This protein binds this small molecule.
Small molecule (SMILES): C[C@H](C(=O)O)c1ccc(-c2ccccc2)c(F)c1

Sequence of chain 1.B:
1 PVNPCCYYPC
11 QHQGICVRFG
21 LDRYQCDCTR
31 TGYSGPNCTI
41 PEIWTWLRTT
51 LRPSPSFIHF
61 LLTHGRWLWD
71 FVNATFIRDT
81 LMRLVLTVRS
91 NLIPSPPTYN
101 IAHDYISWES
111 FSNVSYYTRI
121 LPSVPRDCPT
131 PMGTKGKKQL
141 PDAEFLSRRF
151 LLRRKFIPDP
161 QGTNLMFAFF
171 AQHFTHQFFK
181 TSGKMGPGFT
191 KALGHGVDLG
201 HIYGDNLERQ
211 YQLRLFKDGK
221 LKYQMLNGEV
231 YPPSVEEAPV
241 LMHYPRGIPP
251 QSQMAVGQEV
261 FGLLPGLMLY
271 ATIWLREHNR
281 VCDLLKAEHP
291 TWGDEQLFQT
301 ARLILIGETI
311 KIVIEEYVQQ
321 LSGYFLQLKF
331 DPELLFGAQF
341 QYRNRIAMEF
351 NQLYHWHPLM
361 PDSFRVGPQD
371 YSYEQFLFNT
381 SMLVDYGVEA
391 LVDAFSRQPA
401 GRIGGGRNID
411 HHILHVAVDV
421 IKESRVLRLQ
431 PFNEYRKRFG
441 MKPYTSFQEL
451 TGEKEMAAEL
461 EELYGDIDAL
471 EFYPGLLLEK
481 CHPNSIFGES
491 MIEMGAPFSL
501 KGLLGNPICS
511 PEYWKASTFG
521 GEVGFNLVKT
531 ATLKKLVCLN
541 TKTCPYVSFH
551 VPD

Binding-site contacts:
Ligand atom C2 contacts residue LEU321 of chain 1.B at 3.7 Å (hydrophobic).
Ligand atom C14 contacts residue TYR324 of chain 1.B at 3.7 Å (hydrophobic).
Ligand atom C11 contacts residue VAL318 of chain 1.B at 3.7 Å (hydrophobic).
Ligand atom C4 contacts residue SER499 of chain 1.B at 3.9 Å.
Ligand atom C12 contacts residue TYR324 of chain 1.B at 3.5 Å (hydrophobic).
Ligand atom C3 contacts residue SER499 of chain 1.B at 3.7 Å.
Ligand atom C contacts residue GLY495 of chain 1.B at 3.7 Å.
Ligand atom C5 contacts residue TYR354 of chain 1.B at 3.8 Å (hydrophobic).
Ligand atom C14 contacts residue ALA496 of chain 1.B at 3.9 Å (hydrophobic).
Ligand atom O contacts residue LEU500 of chain 1.B at 3.9 Å.
Ligand atom C9 contacts residue ALA496 of chain 1.B at 3.9 Å (hydrophobic).
Ligand atom C11 contacts residue ALA496 of chain 1.B at 3.6 Å (hydrophobic).
Ligand atom O1 contacts residue TYR324 of chain 1.B at 2.7 Å (h-bond).
Ligand atom C6 contacts residue ALA496 of chain 1.B at 3.9 Å (hydrophobic).
Ligand atom C10 contacts residue VAL318 of chain 1.B at 3.5 Å (hydrophobic).
Ligand atom C1 contacts residue ALA496 of chain 1.B at 3.7 Å (hydrophobic).
Ligand atom C4 contacts residue TYR354 of chain 1.B at 3.4 Å (hydrophobic).
Ligand atom C10 contacts residue ALA496 of chain 1.B at 3.6 Å (hydrophobic).
Ligand atom C1 contacts residue GLY495 of chain 1.B at 3.6 Å.
Ligand atom C3 contacts residue LEU321 of chain 1.B at 3.6 Å (hydrophobic).
Ligand atom C9 contacts residue VAL318 of chain 1.B at 3.9 Å (hydrophobic).
Ligand atom C contacts residue TRP356 of chain 1.B at 3.8 Å (hydrophobic).
Ligand atom C1 contacts residue MET491 of chain 1.B at 3.8 Å (hydrophobic).
Ligand atom C contacts residue MET491 of chain 1.B at 3.9 Å (hydrophobic).
Ligand atom O1 contacts residue ILE492 of chain 1.B at 4.0 Å.
Ligand atom C13 contacts residue TYR324 of chain 1.B at 3.9 Å (hydrophobic).
Ligand atom O1 contacts residue ARG89 of chain 1.B at 2.9 Å (salt-bridge).
Ligand atom O contacts residue VAL85 of chain 1.B at 3.5 Å.
Ligand atom C4 contacts residue LEU321 of chain 1.B at 3.9 Å (hydrophobic).
Ligand atom F contacts residue SER499 of chain 1.B at 3.2 Å.
Ligand atom C14 contacts residue ARG89 of chain 1.B at 3.6 Å.
Ligand atom F contacts residue LEU500 of chain 1.B at 3.9 Å.
Ligand atom O contacts residue ARG89 of chain 1.B at 3.0 Å (salt-bridge).
Ligand atom C4 contacts residue TRP356 of chain 1.B at 3.9 Å (hydrophobic).
Ligand atom O contacts residue ALA496 of chain 1.B at 3.5 Å.
Ligand atom C13 contacts residue VAL318 of chain 1.B at 4.0 Å (hydrophobic).
Ligand atom C8 contacts residue ILE492 of chain 1.B at 3.9 Å (hydrophobic).
Ligand atom C13 contacts residue LEU328 of chain 1.B at 3.9 Å (hydrophobic).
Ligand atom C5 contacts residue TRP356 of chain 1.B at 3.4 Å (hydrophobic).
Ligand atom F contacts residue ALA496 of chain 1.B at 3.6 Å.